Binding-site contacts:
Ligand atom C14 contacts residue ALA145 of chain 3.A at 3.7 Å (hydrophobic).
Ligand atom C21 contacts residue THR203 of chain 3.A at 3.6 Å.
Ligand atom C30 contacts residue HIS146 of chain 3.A at 3.9 Å.
Ligand atom C14 contacts residue TYR347 of chain 2.A at 3.5 Å (hydrophobic).
Ligand atom C01 contacts residue SER42 of chain 2.A at 3.3 Å.
Ligand atom C01 contacts residue ASN149 of chain 3.A at 3.9 Å.
Ligand atom C26 contacts residue IMP1 of chain 3.B at 3.4 Å.
Ligand atom N23 contacts residue GLY196 of chain 3.A at 3.1 Å (h-bond).
Ligand atom C01 contacts residue GLY346 of chain 2.A at 3.5 Å.
Ligand atom C04 contacts residue PRO46 of chain 2.A at 3.5 Å (hydrophobic).
Ligand atom C21 contacts residue ALA145 of chain 3.A at 3.9 Å (hydrophobic).
Ligand atom O17 contacts residue GLY285 of chain 3.A at 3.1 Å (h-bond).
Ligand atom O18 contacts residue IMP1 of chain 3.B at 2.8 Å (h-bond).
Ligand atom C20 contacts residue ALA145 of chain 3.A at 3.7 Å (hydrophobic).
Ligand atom N13 contacts residue ALA145 of chain 3.A at 3.9 Å.
Ligand atom C22 contacts residue TYR347 of chain 2.A at 3.9 Å (hydrophobic).
Ligand atom C25 contacts residue IMP1 of chain 3.B at 3.5 Å.
Ligand atom C07 contacts residue TYR347 of chain 2.A at 3.9 Å (hydrophobic).
Ligand atom C15 contacts residue GLU318 of chain 3.A at 3.4 Å.
Ligand atom O17 contacts residue MET284 of chain 3.A at 3.5 Å.
Ligand atom C22 contacts residue THR203 of chain 3.A at 3.2 Å.
Ligand atom C27 contacts residue IMP1 of chain 3.B at 3.8 Å.
Ligand atom C29 contacts residue HIS146 of chain 3.A at 3.9 Å.
Ligand atom O18 contacts residue GLU318 of chain 3.A at 3.8 Å.
Ligand atom O17 contacts residue IMP1 of chain 3.B at 3.7 Å.
Ligand atom O18 contacts residue GLY285 of chain 3.A at 3.7 Å.
Ligand atom C21 contacts residue IMP1 of chain 3.B at 3.2 Å.
Ligand atom N23 contacts residue VAL195 of chain 3.A at 3.7 Å.
Ligand atom C01 contacts residue VAL44 of chain 2.A at 3.3 Å (hydrophobic).
Ligand atom C22 contacts residue IMP1 of chain 3.B at 3.6 Å.
Ligand atom C19 contacts residue IMP1 of chain 3.B at 3.7 Å.
Ligand atom C20 contacts residue IMP1 of chain 3.B at 3.3 Å.
Ligand atom C24 contacts residue GLY194 of chain 3.A at 3.4 Å.
Ligand atom C12 contacts residue ALA145 of chain 3.A at 3.8 Å (hydrophobic).
Ligand atom S16 contacts residue IMP1 of chain 3.B at 3.8 Å.
Ligand atom C28 contacts residue IMP1 of chain 3.B at 3.9 Å.
Ligand atom O02 contacts residue LEU45 of chain 2.A at 3.9 Å.
Ligand atom C14 contacts residue GLU318 of chain 3.A at 3.4 Å.
Ligand atom O02 contacts residue VAL44 of chain 2.A at 3.2 Å (h-bond).
Ligand atom C22 contacts residue GLY196 of chain 3.A at 3.9 Å.

Sequence of chain 2.A:
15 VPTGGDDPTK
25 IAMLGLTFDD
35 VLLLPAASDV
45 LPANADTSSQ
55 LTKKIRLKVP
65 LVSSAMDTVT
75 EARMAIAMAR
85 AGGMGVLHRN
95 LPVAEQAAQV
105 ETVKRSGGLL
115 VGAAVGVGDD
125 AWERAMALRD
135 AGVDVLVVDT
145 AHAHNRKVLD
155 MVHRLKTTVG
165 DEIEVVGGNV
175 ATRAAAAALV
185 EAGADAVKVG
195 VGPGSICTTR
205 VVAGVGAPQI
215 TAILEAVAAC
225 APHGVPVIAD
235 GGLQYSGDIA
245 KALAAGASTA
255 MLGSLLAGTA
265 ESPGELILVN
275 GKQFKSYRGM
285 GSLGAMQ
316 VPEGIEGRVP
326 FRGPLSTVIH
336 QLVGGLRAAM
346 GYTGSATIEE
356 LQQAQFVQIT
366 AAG

This protein binds this small molecule.
Small molecule (SMILES): COc1ccc(CC(=O)N2CCN(S(=O)(=O)c3cccc4cnccc34)CC2)c(OC)c1

Sequence of chain 3.A:
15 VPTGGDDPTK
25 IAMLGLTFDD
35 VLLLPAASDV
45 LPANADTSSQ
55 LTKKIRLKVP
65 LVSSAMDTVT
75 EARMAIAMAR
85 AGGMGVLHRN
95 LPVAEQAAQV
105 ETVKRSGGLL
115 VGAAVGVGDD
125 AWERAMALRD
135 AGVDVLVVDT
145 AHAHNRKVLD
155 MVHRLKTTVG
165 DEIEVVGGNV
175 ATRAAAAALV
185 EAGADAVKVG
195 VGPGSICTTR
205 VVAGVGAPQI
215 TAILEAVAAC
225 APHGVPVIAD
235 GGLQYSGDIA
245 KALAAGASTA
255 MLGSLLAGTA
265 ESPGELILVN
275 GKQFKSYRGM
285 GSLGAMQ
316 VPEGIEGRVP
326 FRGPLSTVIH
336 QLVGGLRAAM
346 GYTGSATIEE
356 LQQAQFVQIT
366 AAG